The protein below binds the small molecule below.
Small molecule (SMILES): CC(=O)N[C@@H]1[C@@H](O)[C@H](O)[C@@H](CO)O[C@H]1O

Sequence of chain 1.A:
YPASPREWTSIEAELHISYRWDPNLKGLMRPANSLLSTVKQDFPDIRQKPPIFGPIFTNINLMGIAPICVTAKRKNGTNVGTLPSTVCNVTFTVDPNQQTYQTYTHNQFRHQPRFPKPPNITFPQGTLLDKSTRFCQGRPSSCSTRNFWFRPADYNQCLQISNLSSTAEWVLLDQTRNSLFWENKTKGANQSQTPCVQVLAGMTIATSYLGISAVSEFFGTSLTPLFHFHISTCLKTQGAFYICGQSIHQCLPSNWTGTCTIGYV

Binding-site contacts:
Ligand atom C1 contacts residue ASN133 of chain 1.A at 1.4 Å.
Ligand atom O5 contacts residue ASN133 of chain 1.A at 2.4 Å (h-bond).
Ligand atom O7 contacts residue LYS132 of chain 1.A at 3.6 Å (salt-bridge).
Ligand atom N2 contacts residue LYS132 of chain 1.A at 4.1 Å.
Ligand atom C7 contacts residue LYS132 of chain 1.A at 3.4 Å.
Ligand atom C8 contacts residue LYS132 of chain 1.A at 3.2 Å.
Ligand atom C5 contacts residue ASN133 of chain 1.A at 3.7 Å.
Ligand atom C3 contacts residue ASN133 of chain 1.A at 3.8 Å.
Ligand atom C2 contacts residue ASN133 of chain 1.A at 2.5 Å.
Ligand atom C7 contacts residue ASN133 of chain 1.A at 3.8 Å.
Ligand atom N2 contacts residue ASN133 of chain 1.A at 2.9 Å (h-bond).
Ligand atom C8 contacts residue ASN133 of chain 1.A at 4.2 Å.
Ligand atom C4 contacts residue ASN133 of chain 1.A at 4.2 Å.